This small molecule binds to this protein.
Small molecule (SMILES): C[C@H](C(=O)Nc1ncc(SCc2ncc(C(C)(C)C)o2)s1)c1ccccc1

Sequence of chain 1.A:
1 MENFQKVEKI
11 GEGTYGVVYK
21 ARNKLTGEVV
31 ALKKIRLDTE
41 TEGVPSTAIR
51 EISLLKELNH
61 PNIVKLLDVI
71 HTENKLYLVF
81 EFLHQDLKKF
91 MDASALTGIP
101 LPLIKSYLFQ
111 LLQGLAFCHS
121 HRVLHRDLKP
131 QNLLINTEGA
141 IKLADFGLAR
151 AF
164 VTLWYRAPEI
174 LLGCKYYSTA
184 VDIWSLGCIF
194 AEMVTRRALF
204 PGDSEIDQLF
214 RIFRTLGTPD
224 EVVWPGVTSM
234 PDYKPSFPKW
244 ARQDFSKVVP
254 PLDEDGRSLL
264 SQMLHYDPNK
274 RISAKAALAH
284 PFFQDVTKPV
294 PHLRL

Binding-site contacts:
Ligand atom C18 contacts residue LEU83 of chain 1.A at 3.6 Å (hydrophobic).
Ligand atom C10 contacts residue GLY13 of chain 1.A at 3.7 Å.
Ligand atom C22 contacts residue ASP86 of chain 1.A at 3.5 Å.
Ligand atom C11 contacts residue GLN131 of chain 1.A at 3.6 Å.
Ligand atom C14 contacts residue ALA31 of chain 1.A at 3.3 Å (hydrophobic).
Ligand atom N16 contacts residue LEU83 of chain 1.A at 3.1 Å (h-bond).
Ligand atom C18 contacts residue ILE10 of chain 1.A at 3.8 Å (hydrophobic).
Ligand atom C15 contacts residue LEU83 of chain 1.A at 3.6 Å (hydrophobic).
Ligand atom N17 contacts residue LEU83 of chain 1.A at 2.8 Å (h-bond).
Ligand atom C23 contacts residue PHE82 of chain 1.A at 3.7 Å (hydrophobic).
Ligand atom C24 contacts residue ILE10 of chain 1.A at 3.7 Å (hydrophobic).
Ligand atom C9 contacts residue ALA31 of chain 1.A at 3.3 Å (hydrophobic).
Ligand atom N16 contacts residue PHE82 of chain 1.A at 3.7 Å.
Ligand atom C5 contacts residue ASP145 of chain 1.A at 3.7 Å.
Ligand atom C14 contacts residue LEU134 of chain 1.A at 3.5 Å (hydrophobic).
Ligand atom C11 contacts residue ASN132 of chain 1.A at 3.3 Å.
Ligand atom C3 contacts residue ALA144 of chain 1.A at 3.7 Å (hydrophobic).
Ligand atom C7 contacts residue LYS33 of chain 1.A at 3.7 Å.
Ligand atom C15 contacts residue LEU134 of chain 1.A at 3.7 Å (hydrophobic).
Ligand atom C19 contacts residue HIS84 of chain 1.A at 3.8 Å.
Ligand atom C23 contacts residue HIS84 of chain 1.A at 3.6 Å.
Ligand atom S6 contacts residue ALA31 of chain 1.A at 3.5 Å.
Ligand atom C7 contacts residue VAL18 of chain 1.A at 3.4 Å (hydrophobic).
Ligand atom C24 contacts residue LYS89 of chain 1.A at 3.8 Å.
Ligand atom C7 contacts residue ASP145 of chain 1.A at 3.1 Å.
Ligand atom C14 contacts residue GLU81 of chain 1.A at 3.1 Å.
Ligand atom N4 contacts residue ASP145 of chain 1.A at 2.8 Å (salt-bridge).
Ligand atom C1 contacts residue ASP145 of chain 1.A at 3.2 Å.
Ligand atom C22 contacts residue LYS89 of chain 1.A at 3.5 Å.
Ligand atom N16 contacts residue LEU134 of chain 1.A at 3.5 Å.
Ligand atom O2 contacts residue ASP145 of chain 1.A at 3.8 Å.
Ligand atom C9 contacts residue LEU134 of chain 1.A at 3.8 Å (hydrophobic).
Ligand atom C26 contacts residue ILE10 of chain 1.A at 3.4 Å (hydrophobic).
Ligand atom C19 contacts residue LEU83 of chain 1.A at 3.4 Å (hydrophobic).
Ligand atom C22 contacts residue GLN85 of chain 1.A at 3.6 Å.
Ligand atom S6 contacts residue PHE80 of chain 1.A at 3.6 Å.
Ligand atom O20 contacts residue ILE10 of chain 1.A at 3.1 Å.
Ligand atom C27 contacts residue GLU8 of chain 1.A at 3.8 Å.
Ligand atom N4 contacts residue LYS33 of chain 1.A at 3.2 Å (salt-bridge).
Ligand atom N16 contacts residue GLU81 of chain 1.A at 3.8 Å.